A small-molecule ligand and the protein it binds are described below.
Small molecule (SMILES): CC(C)(C)NC[C@@H](O)COc1ccc(NC(=O)NC2CCCCC2)cc1

Binding-site contacts:
Ligand atom N20 contacts residue ASP117 of chain 1.A at 2.7 Å (salt-bridge).
Ligand atom C02 contacts residue TYR165 of chain 1.A at 3.0 Å (hydrophobic).
Ligand atom C26 contacts residue TYR248 of chain 1.A at 3.7 Å (hydrophobic).
Ligand atom N20 contacts residue TYR165 of chain 1.A at 3.6 Å.
Ligand atom C16 contacts residue PHE163 of chain 1.A at 3.5 Å (hydrophobic).
Ligand atom C02 contacts residue TYR248 of chain 1.A at 3.5 Å (hydrophobic).
Ligand atom O01 contacts residue TYR248 of chain 1.A at 3.0 Å (h-bond).
Ligand atom C26 contacts residue HIS306 of chain 1.A at 4.0 Å.
Ligand atom C02 contacts residue ASP117 of chain 1.A at 2.9 Å.
Ligand atom O01 contacts residue TYR165 of chain 1.A at 2.2 Å (h-bond).
Ligand atom C19 contacts residue GLN166 of chain 1.A at 3.4 Å.
Ligand atom C13 contacts residue PHE163 of chain 1.A at 4.0 Å (hydrophobic).
Ligand atom C18 contacts residue TRP118 of chain 1.A at 3.4 Å (hydrophobic).
Ligand atom C23 contacts residue MET201 of chain 1.A at 3.5 Å (hydrophobic).
Ligand atom C16 contacts residue GLN166 of chain 1.A at 3.4 Å.
Ligand atom N03 contacts residue ASP117 of chain 1.A at 2.4 Å (salt-bridge).
Ligand atom C21 contacts residue ASP117 of chain 1.A at 4.0 Å.
Ligand atom N20 contacts residue TYR248 of chain 1.A at 4.0 Å.
Ligand atom C11 contacts residue GLN166 of chain 1.A at 3.8 Å.
Ligand atom C21 contacts residue TYR165 of chain 1.A at 3.5 Å (hydrophobic).
Ligand atom O08 contacts residue MET121 of chain 1.A at 3.4 Å.
Ligand atom C11 contacts residue MET251 of chain 1.A at 3.9 Å (hydrophobic).
Ligand atom C09 contacts residue TRP118 of chain 1.A at 3.4 Å (hydrophobic).
Ligand atom O08 contacts residue TRP118 of chain 1.A at 3.4 Å.
Ligand atom C19 contacts residue TYR248 of chain 1.A at 3.7 Å (hydrophobic).
Ligand atom C21 contacts residue HIS306 of chain 1.A at 4.0 Å.
Ligand atom C19 contacts residue TRP118 of chain 1.A at 3.7 Å (hydrophobic).
Ligand atom C14 contacts residue PHE163 of chain 1.A at 3.6 Å (hydrophobic).
Ligand atom N20 contacts residue HIS306 of chain 1.A at 3.4 Å.
Ligand atom C14 contacts residue SER156 of chain 1.A at 3.1 Å.
Ligand atom C22 contacts residue HIS306 of chain 1.A at 3.8 Å.
Ligand atom C18 contacts residue GLN166 of chain 1.A at 3.4 Å.
Ligand atom C04 contacts residue ASP117 of chain 1.A at 3.6 Å.
Ligand atom C06 contacts residue MET121 of chain 1.A at 3.6 Å (hydrophobic).
Ligand atom O01 contacts residue GLN166 of chain 1.A at 4.0 Å.
Ligand atom C26 contacts residue PHE49 of chain 1.A at 3.8 Å (hydrophobic).
Ligand atom C24 contacts residue MET201 of chain 1.A at 3.7 Å (hydrophobic).
Ligand atom C07 contacts residue TRP118 of chain 1.A at 3.7 Å (hydrophobic).
Ligand atom C09 contacts residue MET251 of chain 1.A at 3.8 Å (hydrophobic).
Ligand atom C07 contacts residue MET121 of chain 1.A at 4.0 Å (hydrophobic).

Sequence of chain 1.A:
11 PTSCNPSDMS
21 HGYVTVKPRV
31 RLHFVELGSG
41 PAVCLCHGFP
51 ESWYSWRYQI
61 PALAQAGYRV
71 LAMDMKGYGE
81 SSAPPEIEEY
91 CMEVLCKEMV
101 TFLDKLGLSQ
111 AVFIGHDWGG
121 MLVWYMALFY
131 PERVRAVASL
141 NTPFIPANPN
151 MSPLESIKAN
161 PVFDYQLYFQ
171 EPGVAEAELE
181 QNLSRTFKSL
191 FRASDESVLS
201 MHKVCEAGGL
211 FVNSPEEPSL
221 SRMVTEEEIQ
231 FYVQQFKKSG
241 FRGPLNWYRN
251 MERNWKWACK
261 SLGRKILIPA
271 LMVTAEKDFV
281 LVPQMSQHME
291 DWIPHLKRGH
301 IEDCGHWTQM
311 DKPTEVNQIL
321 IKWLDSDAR